Sequence of chain 46.C:
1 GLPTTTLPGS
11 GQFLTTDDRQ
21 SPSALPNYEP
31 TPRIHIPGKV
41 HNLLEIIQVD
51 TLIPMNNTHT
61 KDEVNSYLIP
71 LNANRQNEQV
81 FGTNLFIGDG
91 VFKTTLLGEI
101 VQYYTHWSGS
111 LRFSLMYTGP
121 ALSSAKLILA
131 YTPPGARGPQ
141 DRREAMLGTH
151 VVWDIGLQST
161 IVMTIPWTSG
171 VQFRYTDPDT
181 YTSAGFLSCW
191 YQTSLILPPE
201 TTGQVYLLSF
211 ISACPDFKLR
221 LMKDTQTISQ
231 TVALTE

The small molecule below binds the protein below.
Small molecule (SMILES): Cc1cc(CCCCCOc2ccc(C3=N[C@@H](C)CO3)cc2)on1

Sequence of chain 50.A:
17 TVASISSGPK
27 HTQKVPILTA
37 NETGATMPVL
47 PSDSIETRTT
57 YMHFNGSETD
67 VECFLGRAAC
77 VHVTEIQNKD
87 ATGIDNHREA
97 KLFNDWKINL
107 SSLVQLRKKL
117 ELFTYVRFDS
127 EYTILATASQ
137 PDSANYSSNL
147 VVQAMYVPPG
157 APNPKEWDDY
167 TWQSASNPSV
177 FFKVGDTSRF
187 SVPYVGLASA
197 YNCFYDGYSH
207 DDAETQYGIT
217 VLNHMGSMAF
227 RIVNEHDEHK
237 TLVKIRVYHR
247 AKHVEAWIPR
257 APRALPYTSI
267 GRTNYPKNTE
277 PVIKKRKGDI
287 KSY

Sequence of chain 50.C:
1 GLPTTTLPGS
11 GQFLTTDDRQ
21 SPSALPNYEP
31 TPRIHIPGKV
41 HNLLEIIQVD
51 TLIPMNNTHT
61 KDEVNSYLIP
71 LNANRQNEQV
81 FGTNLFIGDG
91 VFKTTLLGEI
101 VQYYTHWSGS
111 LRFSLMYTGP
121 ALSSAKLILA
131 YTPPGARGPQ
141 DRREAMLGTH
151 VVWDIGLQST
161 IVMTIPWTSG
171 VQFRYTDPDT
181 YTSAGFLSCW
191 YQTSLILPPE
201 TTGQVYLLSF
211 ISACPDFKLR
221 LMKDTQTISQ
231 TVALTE

Binding-site contacts:
Ligand atom CM1 contacts residue VAL176 of chain 50.A at 3.4 Å (hydrophobic).
Ligand atom C5 contacts residue LEU106 of chain 50.A at 3.8 Å (hydrophobic).
Ligand atom C3 contacts residue ASN219 of chain 50.A at 3.9 Å.
Ligand atom C4 contacts residue PHE124 of chain 50.A at 3.9 Å (hydrophobic).
Ligand atom O1A contacts residue PHE186 of chain 50.A at 3.2 Å.
Ligand atom C3B contacts residue TYR152 of chain 50.A at 3.6 Å (hydrophobic).
Ligand atom C3B contacts residue VAL188 of chain 50.A at 3.5 Å (hydrophobic).
Ligand atom C2C contacts residue TYR197 of chain 50.A at 3.8 Å (hydrophobic).
Ligand atom N3A contacts residue ALA24 of chain 50.C at 3.9 Å.
Ligand atom C1B contacts residue ILE104 of chain 50.A at 4.0 Å (hydrophobic).
Ligand atom C5C contacts residue VAL191 of chain 50.A at 3.7 Å (hydrophobic).
Ligand atom C6B contacts residue TYR128 of chain 50.A at 3.4 Å (hydrophobic).
Ligand atom CM1 contacts residue PRO174 of chain 50.A at 3.8 Å (hydrophobic).
Ligand atom C6B contacts residue MET224 of chain 50.A at 3.6 Å (hydrophobic).
Ligand atom C5B contacts residue PHE186 of chain 50.A at 3.9 Å (hydrophobic).
Ligand atom CM1 contacts residue SER175 of chain 50.A at 3.9 Å.
Ligand atom C1B contacts residue VAL188 of chain 50.A at 3.7 Å (hydrophobic).
Ligand atom C2A contacts residue PHE186 of chain 50.A at 3.6 Å (hydrophobic).
Ligand atom C1C contacts residue LEU106 of chain 50.A at 3.6 Å (hydrophobic).
Ligand atom N3A contacts residue PRO174 of chain 50.A at 3.9 Å.
Ligand atom N3A contacts residue TYR152 of chain 50.A at 3.6 Å.
Ligand atom C4C contacts residue VAL191 of chain 50.A at 3.3 Å (hydrophobic).
Ligand atom C6B contacts residue ILE104 of chain 50.A at 3.6 Å (hydrophobic).
Ligand atom C5B contacts residue MET224 of chain 50.A at 3.2 Å (hydrophobic).
Ligand atom C4B contacts residue TYR152 of chain 50.A at 4.0 Å (hydrophobic).
Ligand atom C5A contacts residue PHE186 of chain 50.A at 3.7 Å (hydrophobic).
Ligand atom C5A contacts residue VAL176 of chain 50.A at 3.8 Å (hydrophobic).
Ligand atom CM1 contacts residue LEU14 of chain 46.C at 3.3 Å (hydrophobic).
Ligand atom C4B contacts residue PHE186 of chain 50.A at 3.9 Å (hydrophobic).
Ligand atom O1 contacts residue ASN219 of chain 50.A at 3.9 Å.
Ligand atom C4A contacts residue PRO174 of chain 50.A at 3.4 Å (hydrophobic).
Ligand atom C2A contacts residue TYR152 of chain 50.A at 3.8 Å (hydrophobic).
Ligand atom C3C contacts residue TYR128 of chain 50.A at 3.3 Å (hydrophobic).
Ligand atom C4 contacts residue LEU106 of chain 50.A at 3.6 Å (hydrophobic).
Ligand atom C1B contacts residue TYR128 of chain 50.A at 3.7 Å (hydrophobic).
Ligand atom C4 contacts residue TYR197 of chain 50.A at 3.9 Å (hydrophobic).
Ligand atom O1B contacts residue TYR128 of chain 50.A at 3.4 Å (h-bond).
Ligand atom C4C contacts residue TYR197 of chain 50.A at 4.0 Å (hydrophobic).
Ligand atom C2B contacts residue VAL188 of chain 50.A at 3.3 Å (hydrophobic).
Ligand atom N2 contacts residue ASN219 of chain 50.A at 3.0 Å (h-bond).